This protein binds this small molecule.
Small molecule (SMILES): CC(=O)N[C@@H]1[C@@H](O)[C@H](O)[C@@H](CO)O[C@H]1O

Sequence of chain 1.C:
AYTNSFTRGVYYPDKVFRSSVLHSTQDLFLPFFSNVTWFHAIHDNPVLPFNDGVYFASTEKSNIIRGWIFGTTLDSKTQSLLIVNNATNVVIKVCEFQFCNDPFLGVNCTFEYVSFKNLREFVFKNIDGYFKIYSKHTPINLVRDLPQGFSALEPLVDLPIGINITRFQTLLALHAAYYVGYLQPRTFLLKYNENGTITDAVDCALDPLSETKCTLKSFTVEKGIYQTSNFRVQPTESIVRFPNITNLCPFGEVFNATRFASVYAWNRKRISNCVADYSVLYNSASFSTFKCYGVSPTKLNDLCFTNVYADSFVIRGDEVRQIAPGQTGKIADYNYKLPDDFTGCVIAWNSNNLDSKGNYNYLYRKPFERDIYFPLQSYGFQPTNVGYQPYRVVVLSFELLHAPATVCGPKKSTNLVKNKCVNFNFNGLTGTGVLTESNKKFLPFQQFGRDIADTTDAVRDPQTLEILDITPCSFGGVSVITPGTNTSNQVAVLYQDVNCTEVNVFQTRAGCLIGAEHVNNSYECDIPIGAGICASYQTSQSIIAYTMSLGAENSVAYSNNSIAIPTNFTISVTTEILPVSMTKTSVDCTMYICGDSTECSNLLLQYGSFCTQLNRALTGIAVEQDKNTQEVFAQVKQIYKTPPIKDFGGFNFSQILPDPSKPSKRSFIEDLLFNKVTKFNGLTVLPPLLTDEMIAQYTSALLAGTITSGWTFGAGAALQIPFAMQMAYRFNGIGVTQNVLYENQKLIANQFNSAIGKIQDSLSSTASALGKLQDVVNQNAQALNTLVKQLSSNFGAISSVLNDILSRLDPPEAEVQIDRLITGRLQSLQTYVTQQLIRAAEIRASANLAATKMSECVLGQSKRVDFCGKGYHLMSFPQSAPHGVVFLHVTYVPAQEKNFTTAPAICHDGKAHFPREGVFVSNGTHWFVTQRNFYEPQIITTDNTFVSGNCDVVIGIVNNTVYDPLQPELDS

Binding-site contacts:
Ligand atom N2 contacts residue ASN96 of chain 1.C at 2.8 Å (h-bond).
Ligand atom C3 contacts residue ASN96 of chain 1.C at 3.8 Å.
Ligand atom O6 contacts residue VAL101 of chain 1.C at 4.0 Å.
Ligand atom O5 contacts residue VAL101 of chain 1.C at 4.5 Å.
Ligand atom C8 contacts residue ALA97 of chain 1.C at 3.9 Å (hydrophobic).
Ligand atom C7 contacts residue ASN96 of chain 1.C at 4.0 Å.
Ligand atom C1 contacts residue VAL101 of chain 1.C at 4.5 Å (hydrophobic).
Ligand atom C8 contacts residue ASN96 of chain 1.C at 3.5 Å.
Ligand atom C8 contacts residue ASN99 of chain 1.C at 4.2 Å.
Ligand atom O7 contacts residue ASN99 of chain 1.C at 3.6 Å (h-bond).
Ligand atom O5 contacts residue ASN96 of chain 1.C at 2.5 Å (h-bond).
Ligand atom O6 contacts residue LYS103 of chain 1.C at 3.6 Å.
Ligand atom C2 contacts residue ASN96 of chain 1.C at 2.5 Å.
Ligand atom C7 contacts residue ASN99 of chain 1.C at 4.0 Å.
Ligand atom C5 contacts residue ASN96 of chain 1.C at 3.8 Å.
Ligand atom C4 contacts residue ASN96 of chain 1.C at 4.3 Å.
Ligand atom C1 contacts residue ASN96 of chain 1.C at 1.5 Å.